Binding-site contacts:
Ligand atom N2 contacts residue ASN1131 of chain 1.G at 2.8 Å (h-bond).
Ligand atom O5 contacts residue ASN1131 of chain 1.G at 2.4 Å (h-bond).
Ligand atom C7 contacts residue ASN1131 of chain 1.G at 3.1 Å.
Ligand atom C1 contacts residue ASN1131 of chain 1.G at 1.4 Å.
Ligand atom C2 contacts residue ASN1131 of chain 1.G at 2.4 Å.
Ligand atom C8 contacts residue ASN1131 of chain 1.G at 4.2 Å.
Ligand atom C5 contacts residue ASN1131 of chain 1.G at 3.6 Å.
Ligand atom C3 contacts residue ASN1131 of chain 1.G at 3.7 Å.
Ligand atom O7 contacts residue ASN1131 of chain 1.G at 3.0 Å (h-bond).
Ligand atom C4 contacts residue ASN1131 of chain 1.G at 4.2 Å.

This protein binds this small molecule.
Small molecule (SMILES): CC(=O)N[C@@H]1[C@@H](O)[C@H](O)[C@@H](CO)O[C@H]1O

Sequence of chain 1.G:
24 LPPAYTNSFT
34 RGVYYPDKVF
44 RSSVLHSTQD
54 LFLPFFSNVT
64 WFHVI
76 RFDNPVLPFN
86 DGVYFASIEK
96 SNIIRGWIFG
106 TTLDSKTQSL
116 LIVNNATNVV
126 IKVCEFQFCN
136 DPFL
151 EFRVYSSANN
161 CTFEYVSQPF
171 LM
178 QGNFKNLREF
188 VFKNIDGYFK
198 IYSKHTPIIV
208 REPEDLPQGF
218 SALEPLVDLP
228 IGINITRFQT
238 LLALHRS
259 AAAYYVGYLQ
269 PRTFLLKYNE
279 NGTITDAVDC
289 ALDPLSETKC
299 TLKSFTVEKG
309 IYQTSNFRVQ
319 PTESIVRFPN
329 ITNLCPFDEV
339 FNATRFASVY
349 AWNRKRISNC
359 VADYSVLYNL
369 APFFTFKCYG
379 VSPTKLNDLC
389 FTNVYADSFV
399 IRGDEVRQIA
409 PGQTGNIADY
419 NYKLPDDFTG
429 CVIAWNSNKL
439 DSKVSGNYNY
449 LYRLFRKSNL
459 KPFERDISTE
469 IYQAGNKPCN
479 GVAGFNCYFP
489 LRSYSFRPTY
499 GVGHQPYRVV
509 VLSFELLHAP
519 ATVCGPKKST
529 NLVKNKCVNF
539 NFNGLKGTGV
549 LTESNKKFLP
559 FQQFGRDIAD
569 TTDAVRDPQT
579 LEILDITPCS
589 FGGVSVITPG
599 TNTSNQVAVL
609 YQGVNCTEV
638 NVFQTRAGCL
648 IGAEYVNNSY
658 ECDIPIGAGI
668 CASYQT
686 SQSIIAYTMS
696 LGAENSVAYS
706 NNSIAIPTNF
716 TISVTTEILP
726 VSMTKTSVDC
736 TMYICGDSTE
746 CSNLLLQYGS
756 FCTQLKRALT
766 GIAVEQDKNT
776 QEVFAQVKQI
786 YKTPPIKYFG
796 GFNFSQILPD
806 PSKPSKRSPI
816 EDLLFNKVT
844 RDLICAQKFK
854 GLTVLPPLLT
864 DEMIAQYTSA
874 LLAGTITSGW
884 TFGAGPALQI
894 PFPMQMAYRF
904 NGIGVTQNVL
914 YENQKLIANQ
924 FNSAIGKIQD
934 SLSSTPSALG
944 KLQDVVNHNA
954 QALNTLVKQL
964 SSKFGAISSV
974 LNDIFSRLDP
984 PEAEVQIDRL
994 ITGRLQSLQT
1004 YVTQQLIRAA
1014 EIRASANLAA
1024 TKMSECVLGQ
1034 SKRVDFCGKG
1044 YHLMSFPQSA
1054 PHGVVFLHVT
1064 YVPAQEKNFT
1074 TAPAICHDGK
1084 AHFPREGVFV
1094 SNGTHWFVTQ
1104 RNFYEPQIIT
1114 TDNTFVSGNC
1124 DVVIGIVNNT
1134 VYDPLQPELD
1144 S